Binding-site contacts:
Ligand atom O3 contacts residue LYS32 of chain 1.B at 3.4 Å.
Ligand atom C7 contacts residue THR101 of chain 1.A at 3.3 Å.
Ligand atom C1 contacts residue THR56 of chain 1.A at 3.2 Å.
Ligand atom O5 contacts residue THR56 of chain 1.A at 3.3 Å.
Ligand atom O1B contacts residue GLY33 of chain 1.A at 2.9 Å (h-bond).
Ligand atom O4 contacts residue TYR101 of chain 1.B at 3.8 Å.
Ligand atom O1B contacts residue ARG97 of chain 1.A at 3.5 Å (salt-bridge).
Ligand atom O1B contacts residue LYS32 of chain 1.B at 3.5 Å (salt-bridge).
Ligand atom C3 contacts residue THR31 of chain 1.A at 3.4 Å.
Ligand atom C8 contacts residue TYR37 of chain 1.B at 3.5 Å (hydrophobic).
Ligand atom O4 contacts residue ARG99 of chain 1.A at 2.8 Å (salt-bridge).
Ligand atom C8 contacts residue THR101 of chain 1.A at 3.1 Å.
Ligand atom C1 contacts residue TRP52 of chain 1.A at 3.6 Å (hydrophobic).
Ligand atom C1 contacts residue LYS32 of chain 1.B at 3.5 Å.
Ligand atom C8 contacts residue TRP52 of chain 1.A at 3.7 Å (hydrophobic).
Ligand atom O1B contacts residue THR56 of chain 1.A at 2.3 Å (h-bond).
Ligand atom O1A contacts residue TRP52 of chain 1.A at 3.5 Å.
Ligand atom C5 contacts residue ARG99 of chain 1.A at 3.6 Å.
Ligand atom O4 contacts residue TRP52 of chain 1.A at 3.8 Å.
Ligand atom C4 contacts residue ARG99 of chain 1.A at 3.8 Å.
Ligand atom O1A contacts residue SER53 of chain 1.A at 3.4 Å (h-bond).
Ligand atom O8 contacts residue ASN33 of chain 1.B at 3.7 Å.
Ligand atom C1 contacts residue ARG97 of chain 1.A at 3.7 Å.
Ligand atom C6 contacts residue THR56 of chain 1.A at 3.6 Å.
Ligand atom O4 contacts residue HIS31 of chain 1.B at 2.7 Å (h-bond).
Ligand atom C4 contacts residue THR31 of chain 1.A at 3.7 Å.
Ligand atom O4 contacts residue THR31 of chain 1.A at 3.2 Å (h-bond).
Ligand atom C1 contacts residue GLY54 of chain 1.A at 3.5 Å.
Ligand atom O1B contacts residue GLY54 of chain 1.A at 3.3 Å.
Ligand atom O1A contacts residue ARG97 of chain 1.A at 3.1 Å (salt-bridge).
Ligand atom O1B contacts residue GLY55 of chain 1.A at 3.5 Å (h-bond).
Ligand atom O6 contacts residue THR56 of chain 1.A at 2.6 Å (h-bond).
Ligand atom C2 contacts residue THR56 of chain 1.A at 3.4 Å.
Ligand atom O5 contacts residue THR102 of chain 1.A at 3.6 Å (h-bond).
Ligand atom C4 contacts residue TRP52 of chain 1.A at 3.8 Å (hydrophobic).
Ligand atom O5 contacts residue ARG99 of chain 1.A at 2.8 Å (salt-bridge).
Ligand atom O1A contacts residue LYS32 of chain 1.B at 3.3 Å (salt-bridge).
Ligand atom C7 contacts residue THR56 of chain 1.A at 3.8 Å.
Ligand atom O1B contacts residue TRP52 of chain 1.A at 3.4 Å.
Ligand atom O1A contacts residue GLY54 of chain 1.A at 2.7 Å (h-bond).

Sequence of chain 1.A:
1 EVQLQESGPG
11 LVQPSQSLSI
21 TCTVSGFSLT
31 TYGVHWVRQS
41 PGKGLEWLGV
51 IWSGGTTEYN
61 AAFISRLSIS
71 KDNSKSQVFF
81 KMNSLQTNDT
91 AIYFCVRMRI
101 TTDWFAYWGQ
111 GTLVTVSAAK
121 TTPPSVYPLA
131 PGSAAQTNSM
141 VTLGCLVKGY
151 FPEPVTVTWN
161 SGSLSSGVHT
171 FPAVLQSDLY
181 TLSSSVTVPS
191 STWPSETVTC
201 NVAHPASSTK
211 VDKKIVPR

Sequence of chain 1.B:
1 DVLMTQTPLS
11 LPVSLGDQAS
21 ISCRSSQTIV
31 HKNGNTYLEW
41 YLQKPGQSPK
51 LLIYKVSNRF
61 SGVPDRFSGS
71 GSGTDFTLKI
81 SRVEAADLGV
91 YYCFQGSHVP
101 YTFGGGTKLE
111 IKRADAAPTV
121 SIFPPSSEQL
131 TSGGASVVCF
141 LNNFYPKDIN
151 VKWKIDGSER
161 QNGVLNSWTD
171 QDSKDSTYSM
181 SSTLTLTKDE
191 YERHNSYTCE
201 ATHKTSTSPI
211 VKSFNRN

This small molecule binds to this protein.
Small molecule (SMILES): N[C@H]1[C@@H](OP(=O)(O)O)O[C@H](CO[C@@H]2O[C@H](CO[C@]3(C(=O)O)C[C@@H](O[C@]4(C(=O)O)C[C@@H](O)[C@@H](O)[C@@H]([C@H](O)CO[C@]5(C(=O)O)C[C@@H](O)[C@@H](O)[C@@H]([C@H](O)CO)O5)O4)[C@@H](O)[C@@H]([C@H](O)CO)O3)[C@@H](OP(=O)(O)O)[C@H](O)[C@H]2N)[C@@H](O)[C@@H]1O